A small-molecule ligand and the protein it binds are described below.
Small molecule (SMILES): COc1ccc([C@@H]2CNC(=O)C2)cc1OC1CCCC1

Sequence of chain 1.B:
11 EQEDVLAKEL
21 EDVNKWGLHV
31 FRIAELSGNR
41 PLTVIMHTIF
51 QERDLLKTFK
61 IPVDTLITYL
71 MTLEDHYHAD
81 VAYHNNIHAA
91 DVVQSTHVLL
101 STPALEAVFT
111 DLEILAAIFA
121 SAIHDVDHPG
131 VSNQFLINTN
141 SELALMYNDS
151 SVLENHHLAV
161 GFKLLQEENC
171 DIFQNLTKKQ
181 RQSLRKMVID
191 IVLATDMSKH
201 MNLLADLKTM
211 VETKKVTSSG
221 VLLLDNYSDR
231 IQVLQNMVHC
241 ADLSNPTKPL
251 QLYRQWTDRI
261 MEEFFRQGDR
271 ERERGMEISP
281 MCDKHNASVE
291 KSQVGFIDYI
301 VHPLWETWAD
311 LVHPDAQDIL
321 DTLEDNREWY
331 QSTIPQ

Binding-site contacts:
Ligand atom O2 contacts residue GLN293 of chain 1.B at 2.9 Å (h-bond).
Ligand atom O3 contacts residue ILE260 of chain 1.B at 3.9 Å.
Ligand atom C9 contacts residue TYR83 of chain 1.B at 3.8 Å (hydrophobic).
Ligand atom C15 contacts residue MET261 of chain 1.B at 3.7 Å (hydrophobic).
Ligand atom C1 contacts residue HIS84 of chain 1.B at 3.5 Å.
Ligand atom C16 contacts residue TRP256 of chain 1.B at 3.8 Å (hydrophobic).
Ligand atom C4 contacts residue LEU243 of chain 1.B at 3.2 Å (hydrophobic).
Ligand atom C9 contacts residue PHE296 of chain 1.B at 3.9 Å (hydrophobic).
Ligand atom C5 contacts residue PHE296 of chain 1.B at 3.8 Å (hydrophobic).
Ligand atom C8 contacts residue PHE296 of chain 1.B at 3.5 Å (hydrophobic).
Ligand atom C8 contacts residue ILE260 of chain 1.B at 3.8 Å (hydrophobic).
Ligand atom C14 contacts residue MET281 of chain 1.B at 3.5 Å (hydrophobic).
Ligand atom C2 contacts residue HIS84 of chain 1.B at 3.7 Å.
Ligand atom O3 contacts residue PHE296 of chain 1.B at 3.8 Å.
Ligand atom C16 contacts residue THR257 of chain 1.B at 3.6 Å.
Ligand atom C16 contacts residue GLN293 of chain 1.B at 3.6 Å.
Ligand atom C10 contacts residue TYR83 of chain 1.B at 3.5 Å (hydrophobic).
Ligand atom C13 contacts residue MET281 of chain 1.B at 3.6 Å (hydrophobic).
Ligand atom O3 contacts residue GLN293 of chain 1.B at 3.2 Å (h-bond).
Ligand atom O1 contacts residue HIS84 of chain 1.B at 2.7 Å (h-bond).
Ligand atom C14 contacts residue SER292 of chain 1.B at 3.5 Å.
Ligand atom C7 contacts residue ILE260 of chain 1.B at 3.9 Å (hydrophobic).
Ligand atom C15 contacts residue PHE264 of chain 1.B at 3.9 Å (hydrophobic).
Ligand atom O2 contacts residue PHE296 of chain 1.B at 4.0 Å.
Ligand atom C9 contacts residue ASN245 of chain 1.B at 3.5 Å.
Ligand atom O2 contacts residue ILE260 of chain 1.B at 3.6 Å.
Ligand atom C8 contacts residue GLN293 of chain 1.B at 3.9 Å.
Ligand atom C6 contacts residue ILE260 of chain 1.B at 3.9 Å (hydrophobic).
Ligand atom C6 contacts residue PHE296 of chain 1.B at 3.7 Å (hydrophobic).
Ligand atom C13 contacts residue PHE296 of chain 1.B at 3.6 Å (hydrophobic).
Ligand atom C14 contacts residue GLN293 of chain 1.B at 3.8 Å.
Ligand atom C7 contacts residue PHE296 of chain 1.B at 3.5 Å (hydrophobic).
Ligand atom C15 contacts residue GLN293 of chain 1.B at 3.8 Å.
Ligand atom C16 contacts residue ASN245 of chain 1.B at 4.0 Å.
Ligand atom C2 contacts residue ILE260 of chain 1.B at 4.0 Å (hydrophobic).
Ligand atom C16 contacts residue TYR253 of chain 1.B at 3.9 Å (hydrophobic).
Ligand atom C13 contacts residue SER292 of chain 1.B at 3.5 Å.
Ligand atom C12 contacts residue PHE296 of chain 1.B at 3.9 Å (hydrophobic).
Ligand atom N1 contacts residue LEU243 of chain 1.B at 3.9 Å.
Ligand atom C16 contacts residue ILE260 of chain 1.B at 3.9 Å (hydrophobic).